Sequence of chain 1.B:
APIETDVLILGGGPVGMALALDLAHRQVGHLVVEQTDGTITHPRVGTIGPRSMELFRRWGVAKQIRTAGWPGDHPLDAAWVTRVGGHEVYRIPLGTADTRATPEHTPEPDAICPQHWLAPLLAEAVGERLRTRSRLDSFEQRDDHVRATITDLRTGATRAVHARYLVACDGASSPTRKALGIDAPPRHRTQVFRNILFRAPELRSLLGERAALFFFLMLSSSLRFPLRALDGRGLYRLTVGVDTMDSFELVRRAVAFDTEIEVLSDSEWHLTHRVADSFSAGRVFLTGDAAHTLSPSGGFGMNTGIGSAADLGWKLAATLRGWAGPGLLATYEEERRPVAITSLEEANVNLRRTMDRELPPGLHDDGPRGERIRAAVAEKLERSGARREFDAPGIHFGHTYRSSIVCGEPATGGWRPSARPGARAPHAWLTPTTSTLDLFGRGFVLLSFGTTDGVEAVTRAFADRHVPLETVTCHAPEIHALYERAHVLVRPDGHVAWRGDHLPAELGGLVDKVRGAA

A small-molecule ligand and the protein it binds are described below.
Small molecule (SMILES): O=C(O)c1[nH]c(O)c2c1c1c3ccccc3[nH]c1c1[nH]c3ccccc3c12

Binding-site contacts:
Ligand atom N12 contacts residue PRO323 of chain 1.B at 3.6 Å (h-bond).
Ligand atom O27 contacts residue ARG250 of chain 1.B at 3.6 Å (salt-bridge).
Ligand atom N6 contacts residue FAD1 of chain 1.E at 3.5 Å.
Ligand atom C9 contacts residue PHE236 of chain 1.B at 3.6 Å (hydrophobic).
Ligand atom C11 contacts residue GLY325 of chain 1.B at 3.5 Å.
Ligand atom C25 contacts residue ARG259 of chain 1.B at 3.5 Å.
Ligand atom N12 contacts residue SER324 of chain 1.B at 3.5 Å.
Ligand atom C18 contacts residue PRO323 of chain 1.B at 3.3 Å (hydrophobic).
Ligand atom C19 contacts residue GLY325 of chain 1.B at 3.2 Å.
Ligand atom O24 contacts residue FAD1 of chain 1.E at 3.7 Å.
Ligand atom N13 contacts residue GLU416 of chain 1.B at 3.1 Å (salt-bridge).
Ligand atom C7 contacts residue ARG259 of chain 1.B at 3.5 Å.
Ligand atom C18 contacts residue GLY325 of chain 1.B at 3.7 Å.
Ligand atom O24 contacts residue THR261 of chain 1.B at 3.5 Å.
Ligand atom C18 contacts residue GLU416 of chain 1.B at 3.4 Å.
Ligand atom C19 contacts residue PRO323 of chain 1.B at 3.8 Å (hydrophobic).
Ligand atom O26 contacts residue ARG259 of chain 1.B at 3.0 Å (salt-bridge).
Ligand atom C18 contacts residue SER324 of chain 1.B at 3.5 Å.
Ligand atom C19 contacts residue GLU416 of chain 1.B at 3.7 Å.
Ligand atom C2 contacts residue PHE247 of chain 1.B at 3.5 Å (hydrophobic).
Ligand atom C25 contacts residue FAD1 of chain 1.E at 3.5 Å.
Ligand atom C3 contacts residue PHE247 of chain 1.B at 3.7 Å (hydrophobic).
Ligand atom C10 contacts residue GLY325 of chain 1.B at 3.5 Å.
Ligand atom C20 contacts residue PRO323 of chain 1.B at 3.6 Å (hydrophobic).
Ligand atom N12 contacts residue GLY325 of chain 1.B at 3.0 Å (h-bond).
Ligand atom C8 contacts residue ARG250 of chain 1.B at 3.6 Å.
Ligand atom C8 contacts residue PHE236 of chain 1.B at 3.5 Å (hydrophobic).
Ligand atom O26 contacts residue ARG250 of chain 1.B at 2.5 Å (salt-bridge).
Ligand atom N6 contacts residue ARG259 of chain 1.B at 2.9 Å (salt-bridge).
Ligand atom N12 contacts residue GLU416 of chain 1.B at 2.6 Å (salt-bridge).
Ligand atom C14 contacts residue SER324 of chain 1.B at 3.7 Å.
Ligand atom C17 contacts residue SER324 of chain 1.B at 3.3 Å.
Ligand atom C21 contacts residue PRO323 of chain 1.B at 3.3 Å (hydrophobic).
Ligand atom C9 contacts residue THR69 of chain 1.B at 3.8 Å.
Ligand atom N13 contacts residue SER324 of chain 1.B at 3.1 Å.
Ligand atom C11 contacts residue GLU416 of chain 1.B at 3.6 Å.
Ligand atom C17 contacts residue GLU416 of chain 1.B at 3.5 Å.
Ligand atom C25 contacts residue ARG250 of chain 1.B at 3.3 Å.
Ligand atom C11 contacts residue PHE417 of chain 1.B at 3.6 Å (hydrophobic).
Ligand atom O27 contacts residue FAD1 of chain 1.E at 2.6 Å (h-bond).